A small-molecule ligand and the protein it binds are described below.
Small molecule (SMILES): Nc1nc2c(ncn2[C@@H]2O[C@H](CO[P](=O)(O)O[P](=O)(O)NP(=O)(O)O)[C@@H](O)[C@H]2O)c(=O)[nH]1

Binding-site contacts:
Ligand atom O2' contacts residue PHE28 of chain 2.A at 3.2 Å.
Ligand atom O2B contacts residue SER17 of chain 2.A at 2.9 Å (h-bond).
Ligand atom O1A contacts residue ALA18 of chain 2.A at 2.8 Å (h-bond).
Ligand atom O1B contacts residue GLY13 of chain 2.A at 3.5 Å (h-bond).
Ligand atom O3G contacts residue LYS16 of chain 2.A at 2.6 Å (salt-bridge).
Ligand atom O2' contacts residue ASP30 of chain 2.A at 3.1 Å (salt-bridge).
Ligand atom N2 contacts residue ASP119 of chain 2.A at 2.9 Å (salt-bridge).
Ligand atom O3A contacts residue GLY15 of chain 2.A at 3.2 Å (h-bond).
Ligand atom O1B contacts residue GLY15 of chain 2.A at 3.0 Å (h-bond).
Ligand atom N3B contacts residue MG1 of chain 2.C at 3.3 Å.
Ligand atom O6 contacts residue ASN116 of chain 2.A at 3.3 Å (h-bond).
Ligand atom N3B contacts residue TYR32 of chain 2.A at 3.4 Å.
Ligand atom O2' contacts residue VAL29 of chain 2.A at 2.6 Å (h-bond).
Ligand atom O2A contacts residue TYR32 of chain 2.A at 3.5 Å.
Ligand atom O6 contacts residue ASP119 of chain 2.A at 3.5 Å (salt-bridge).
Ligand atom O1B contacts residue LYS16 of chain 2.A at 2.8 Å (salt-bridge).
Ligand atom N1 contacts residue ASP119 of chain 2.A at 2.8 Å (salt-bridge).
Ligand atom O4' contacts residue LYS117 of chain 2.A at 3.2 Å (salt-bridge).
Ligand atom O2B contacts residue MG1 of chain 2.C at 2.1 Å.
Ligand atom O1G contacts residue TYR32 of chain 2.A at 2.6 Å (h-bond).
Ligand atom N7 contacts residue ASN116 of chain 2.A at 3.1 Å (h-bond).
Ligand atom O6 contacts residue LYS117 of chain 2.A at 3.3 Å.
Ligand atom O2G contacts residue MG1 of chain 2.C at 2.0 Å.
Ligand atom O3G contacts residue GLY12 of chain 2.A at 3.4 Å.
Ligand atom O3' contacts residue ASP30 of chain 2.A at 2.9 Å (salt-bridge).
Ligand atom O3G contacts residue GLY60 of chain 2.A at 2.8 Å (h-bond).
Ligand atom N3B contacts residue GLY13 of chain 2.A at 3.1 Å (h-bond).
Ligand atom N2 contacts residue LEU120 of chain 2.A at 3.5 Å.
Ligand atom O6 contacts residue SER145 of chain 2.A at 3.4 Å.
Ligand atom C2' contacts residue VAL29 of chain 2.A at 3.4 Å (hydrophobic).
Ligand atom C3' contacts residue GLU31 of chain 2.A at 3.4 Å.
Ligand atom O1A contacts residue SER17 of chain 2.A at 3.4 Å (h-bond).
Ligand atom PG contacts residue MG1 of chain 2.C at 3.2 Å.
Ligand atom O1G contacts residue PRO34 of chain 2.A at 3.5 Å.
Ligand atom O2B contacts residue LYS16 of chain 2.A at 3.5 Å (salt-bridge).
Ligand atom O1B contacts residue VAL14 of chain 2.A at 3.3 Å (h-bond).
Ligand atom O1A contacts residue GLY15 of chain 2.A at 3.3 Å.
Ligand atom O2G contacts residue THR35 of chain 2.A at 2.9 Å (h-bond).
Ligand atom PB contacts residue MG1 of chain 2.C at 3.2 Å.
Ligand atom O6 contacts residue ALA146 of chain 2.A at 2.8 Å (h-bond).

Sequence of chain 2.A:
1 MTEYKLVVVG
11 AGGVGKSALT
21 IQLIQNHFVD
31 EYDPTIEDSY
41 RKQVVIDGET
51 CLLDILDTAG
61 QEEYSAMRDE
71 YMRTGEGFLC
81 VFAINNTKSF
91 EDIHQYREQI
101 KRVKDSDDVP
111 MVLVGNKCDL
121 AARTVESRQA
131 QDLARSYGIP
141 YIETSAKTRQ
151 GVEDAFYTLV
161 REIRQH